The small molecule below binds the protein below.
Small molecule (SMILES): O=c1[nH]cnc2c1ncn2CCN(CCP(=O)(O)O)C[C@H](O)CO

Sequence of chain 1.A:
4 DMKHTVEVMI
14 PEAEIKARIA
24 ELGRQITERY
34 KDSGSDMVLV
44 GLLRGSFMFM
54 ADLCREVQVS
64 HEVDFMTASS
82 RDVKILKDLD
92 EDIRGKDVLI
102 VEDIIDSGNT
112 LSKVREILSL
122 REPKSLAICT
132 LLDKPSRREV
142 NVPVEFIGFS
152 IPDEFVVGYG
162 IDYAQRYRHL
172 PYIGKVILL

Binding-site contacts:
Ligand atom OAF contacts residue SER108 of chain 1.A at 3.2 Å (h-bond).
Ligand atom OAE contacts residue SER108 of chain 1.A at 3.4 Å (h-bond).
Ligand atom O6 contacts residue VAL157 of chain 1.A at 2.8 Å (h-bond).
Ligand atom C6 contacts residue LYS135 of chain 1.A at 3.8 Å.
Ligand atom N1 contacts residue PHE156 of chain 1.A at 3.2 Å.
Ligand atom OAE contacts residue THR111 of chain 1.A at 2.5 Å (h-bond).
Ligand atom N3 contacts residue ILE105 of chain 1.A at 3.8 Å.
Ligand atom C2 contacts residue ASP163 of chain 1.A at 3.9 Å.
Ligand atom OAD contacts residue ASP104 of chain 1.A at 3.8 Å.
Ligand atom C6 contacts residue PHE156 of chain 1.A at 3.3 Å (hydrophobic).
Ligand atom OAF contacts residue ILE106 of chain 1.A at 3.8 Å.
Ligand atom C5 contacts residue ILE105 of chain 1.A at 3.8 Å (hydrophobic).
Ligand atom N7 contacts residue LYS135 of chain 1.A at 2.9 Å (salt-bridge).
Ligand atom C2 contacts residue VAL157 of chain 1.A at 3.7 Å (hydrophobic).
Ligand atom OAD contacts residue GLU103 of chain 1.A at 2.8 Å (salt-bridge).
Ligand atom PAX contacts residue SER108 of chain 1.A at 3.3 Å.
Ligand atom OAE contacts residue ASN110 of chain 1.A at 3.5 Å (h-bond).
Ligand atom N1 contacts residue VAL157 of chain 1.A at 2.8 Å (h-bond).
Ligand atom O6 contacts residue LYS135 of chain 1.A at 3.1 Å (salt-bridge).
Ligand atom OAF contacts residue ASN110 of chain 1.A at 3.8 Å.
Ligand atom O6 contacts residue GLU155 of chain 1.A at 3.5 Å (salt-bridge).
Ligand atom O6 contacts residue PHE156 of chain 1.A at 3.1 Å.
Ligand atom PAX contacts residue GLY109 of chain 1.A at 3.6 Å.
Ligand atom C2 contacts residue PHE156 of chain 1.A at 3.7 Å (hydrophobic).
Ligand atom CAM contacts residue ILE105 of chain 1.A at 3.8 Å (hydrophobic).
Ligand atom C4 contacts residue ILE105 of chain 1.A at 3.7 Å (hydrophobic).
Ligand atom PAX contacts residue THR111 of chain 1.A at 3.8 Å.
Ligand atom OAB contacts residue ASP107 of chain 1.A at 3.4 Å.
Ligand atom OAF contacts residue GLY109 of chain 1.A at 2.6 Å (h-bond).
Ligand atom OAC contacts residue ASP104 of chain 1.A at 3.0 Å (salt-bridge).
Ligand atom N1 contacts residue ILE162 of chain 1.A at 3.7 Å.
Ligand atom C5 contacts residue LYS135 of chain 1.A at 3.6 Å.
Ligand atom OAB contacts residue SER108 of chain 1.A at 2.6 Å (h-bond).
Ligand atom C8 contacts residue ASP107 of chain 1.A at 3.4 Å.
Ligand atom OAB contacts residue GLY109 of chain 1.A at 3.8 Å.
Ligand atom CAN contacts residue ILE105 of chain 1.A at 3.8 Å (hydrophobic).
Ligand atom PAX contacts residue ASP107 of chain 1.A at 3.8 Å.
Ligand atom C2 contacts residue ILE162 of chain 1.A at 3.3 Å (hydrophobic).
Ligand atom C6 contacts residue VAL157 of chain 1.A at 3.5 Å (hydrophobic).
Ligand atom OAF contacts residue ASP107 of chain 1.A at 3.0 Å (salt-bridge).